The small molecule below binds the protein below.
Small molecule (SMILES): C[C@@H]1C[C@H]2O[C@@H]2/C=C\C=C\C(=O)Cc2c(Cl)c(O)cc(O)c2C(=O)O1

Binding-site contacts:
Ligand atom O3 contacts residue ASP79 of chain 2.A at 2.5 Å (salt-bridge).
Ligand atom C13 contacts residue ASN37 of chain 2.A at 3.9 Å.
Ligand atom O3 contacts residue THR171 of chain 2.A at 3.8 Å.
Ligand atom O4 contacts residue LEU173 of chain 2.A at 3.3 Å.
Ligand atom O2 contacts residue GLY83 of chain 2.A at 4.0 Å.
Ligand atom O6 contacts residue ASP40 of chain 2.A at 3.4 Å.
Ligand atom C4 contacts residue ASN37 of chain 2.A at 4.0 Å.
Ligand atom C3 contacts residue ASP79 of chain 2.A at 3.3 Å.
Ligand atom O3 contacts residue ALA41 of chain 2.A at 2.9 Å.
Ligand atom C10 contacts residue ASN37 of chain 2.A at 4.0 Å.
Ligand atom C18 contacts residue MET84 of chain 2.A at 3.9 Å (hydrophobic).
Ligand atom C1 contacts residue ALA41 of chain 2.A at 3.8 Å (hydrophobic).
Ligand atom C1 contacts residue MET84 of chain 2.A at 3.7 Å (hydrophobic).
Ligand atom O2 contacts residue ALA41 of chain 2.A at 3.8 Å.
Ligand atom C4 contacts residue ASP79 of chain 2.A at 3.3 Å.
Ligand atom C5 contacts residue ASN37 of chain 2.A at 3.6 Å.
Ligand atom CL1 contacts residue PHE124 of chain 2.A at 3.1 Å.
Ligand atom O2 contacts residue MET84 of chain 2.A at 3.7 Å.
Ligand atom C12 contacts residue ASN37 of chain 2.A at 3.5 Å.
Ligand atom C18 contacts residue ASN92 of chain 2.A at 3.3 Å.
Ligand atom O6 contacts residue ALA41 of chain 2.A at 3.3 Å (h-bond).
Ligand atom O5 contacts residue LEU93 of chain 2.A at 3.3 Å.
Ligand atom C13 contacts residue ASP40 of chain 2.A at 3.5 Å.
Ligand atom C14 contacts residue ASP40 of chain 2.A at 3.7 Å.
Ligand atom C17 contacts residue ILE82 of chain 2.A at 3.9 Å (hydrophobic).
Ligand atom C14 contacts residue ALA41 of chain 2.A at 3.5 Å (hydrophobic).
Ligand atom C6 contacts residue ASN37 of chain 2.A at 3.9 Å.
Ligand atom C3 contacts residue ALA41 of chain 2.A at 3.8 Å (hydrophobic).
Ligand atom C8 contacts residue MET84 of chain 2.A at 3.6 Å (hydrophobic).
Ligand atom C14 contacts residue ASN37 of chain 2.A at 3.6 Å.
Ligand atom C2 contacts residue MET84 of chain 2.A at 3.9 Å (hydrophobic).
Ligand atom O6 contacts residue LYS44 of chain 2.A at 3.2 Å (salt-bridge).
Ligand atom C7 contacts residue MET84 of chain 2.A at 3.9 Å (hydrophobic).
Ligand atom O2 contacts residue THR171 of chain 2.A at 3.5 Å (h-bond).
Ligand atom C4 contacts residue ALA38 of chain 2.A at 4.0 Å (hydrophobic).
Ligand atom C16 contacts residue ILE82 of chain 2.A at 3.5 Å (hydrophobic).
Ligand atom C5 contacts residue LEU173 of chain 2.A at 3.7 Å (hydrophobic).
Ligand atom CL1 contacts residue ASN37 of chain 2.A at 3.8 Å.
Ligand atom O4 contacts residue ASN37 of chain 2.A at 3.6 Å.
Ligand atom C16 contacts residue ALA41 of chain 2.A at 3.8 Å (hydrophobic).

Sequence of chain 2.A:
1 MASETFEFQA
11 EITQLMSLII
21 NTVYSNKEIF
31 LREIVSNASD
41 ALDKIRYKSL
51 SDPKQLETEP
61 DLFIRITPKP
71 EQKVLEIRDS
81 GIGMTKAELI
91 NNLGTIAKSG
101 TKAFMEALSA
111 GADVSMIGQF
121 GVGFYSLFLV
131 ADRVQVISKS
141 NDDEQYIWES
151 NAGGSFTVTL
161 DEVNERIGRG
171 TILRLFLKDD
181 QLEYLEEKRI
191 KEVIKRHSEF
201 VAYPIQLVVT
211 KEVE